Sequence of chain 1.J:
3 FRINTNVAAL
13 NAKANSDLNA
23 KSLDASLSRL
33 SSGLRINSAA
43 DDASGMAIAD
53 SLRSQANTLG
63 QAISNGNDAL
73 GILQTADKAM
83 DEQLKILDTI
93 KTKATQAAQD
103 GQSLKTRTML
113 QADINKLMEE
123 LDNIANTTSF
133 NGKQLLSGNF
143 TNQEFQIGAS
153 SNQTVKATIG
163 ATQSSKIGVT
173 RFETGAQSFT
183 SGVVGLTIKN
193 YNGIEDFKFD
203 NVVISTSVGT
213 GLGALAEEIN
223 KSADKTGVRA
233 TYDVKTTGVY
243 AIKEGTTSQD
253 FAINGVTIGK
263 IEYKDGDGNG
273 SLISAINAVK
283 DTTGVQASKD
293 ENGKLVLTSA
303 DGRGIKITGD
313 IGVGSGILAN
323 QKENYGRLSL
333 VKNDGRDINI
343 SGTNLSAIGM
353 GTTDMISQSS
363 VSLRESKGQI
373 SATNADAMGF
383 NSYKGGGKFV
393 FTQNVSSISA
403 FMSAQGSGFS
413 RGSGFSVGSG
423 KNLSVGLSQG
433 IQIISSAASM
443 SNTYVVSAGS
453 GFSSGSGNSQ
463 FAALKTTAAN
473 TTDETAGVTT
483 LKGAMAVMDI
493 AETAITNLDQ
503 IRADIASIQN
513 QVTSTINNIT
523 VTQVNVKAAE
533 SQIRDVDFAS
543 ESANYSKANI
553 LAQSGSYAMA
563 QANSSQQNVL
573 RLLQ

This small molecule binds to this protein.
Small molecule (SMILES): C[C@H](O)[C@H](N)[C@@H]1O[C@](O)(C(=O)O)C[C@H](O)[C@@H]1N

Binding-site contacts:
Ligand atom O4 contacts residue GLY414 of chain 1.J at 4.2 Å.
Ligand atom O1A contacts residue SER409 of chain 1.J at 2.8 Å (h-bond).
Ligand atom O1B contacts residue ALA406 of chain 1.J at 3.8 Å.
Ligand atom C4 contacts residue SER412 of chain 1.J at 2.8 Å.
Ligand atom C5 contacts residue GLY414 of chain 1.J at 4.4 Å.
Ligand atom O4 contacts residue SER415 of chain 1.J at 4.0 Å.
Ligand atom C6 contacts residue GLY414 of chain 1.J at 4.4 Å.
Ligand atom C4 contacts residue SER415 of chain 1.J at 3.8 Å.
Ligand atom C2 contacts residue SER412 of chain 1.J at 1.4 Å.
Ligand atom C5 contacts residue SER412 of chain 1.J at 3.7 Å.
Ligand atom C2 contacts residue SER409 of chain 1.J at 4.5 Å.
Ligand atom N5 contacts residue SER412 of chain 1.J at 4.4 Å.
Ligand atom C1 contacts residue GLY408 of chain 1.J at 4.2 Å.
Ligand atom O8 contacts residue SER412 of chain 1.J at 3.9 Å.
Ligand atom C1 contacts residue SER409 of chain 1.J at 3.3 Å.
Ligand atom O6 contacts residue SER412 of chain 1.J at 2.8 Å (h-bond).
Ligand atom O1B contacts residue GLY408 of chain 1.J at 3.2 Å (h-bond).
Ligand atom C9 contacts residue GLN407 of chain 1.J at 3.4 Å.
Ligand atom O8 contacts residue GLN407 of chain 1.J at 3.1 Å (h-bond).
Ligand atom C6 contacts residue GLN407 of chain 1.J at 3.6 Å.
Ligand atom O1A contacts residue GLY408 of chain 1.J at 4.4 Å.
Ligand atom C3 contacts residue SER415 of chain 1.J at 4.1 Å.
Ligand atom O6 contacts residue GLN407 of chain 1.J at 2.8 Å (h-bond).
Ligand atom C1 contacts residue GLN407 of chain 1.J at 3.9 Å.
Ligand atom C4 contacts residue GLY414 of chain 1.J at 3.8 Å.
Ligand atom C1 contacts residue SER412 of chain 1.J at 2.3 Å.
Ligand atom C2 contacts residue GLN407 of chain 1.J at 3.9 Å.
Ligand atom C7 contacts residue GLN407 of chain 1.J at 3.3 Å.
Ligand atom C8 contacts residue GLN407 of chain 1.J at 3.5 Å.
Ligand atom O1B contacts residue GLN407 of chain 1.J at 3.3 Å.
Ligand atom C6 contacts residue SER412 of chain 1.J at 3.4 Å.
Ligand atom O1B contacts residue SER409 of chain 1.J at 3.4 Å (h-bond).
Ligand atom O1A contacts residue SER412 of chain 1.J at 2.9 Å (h-bond).
Ligand atom O1B contacts residue SER412 of chain 1.J at 3.1 Å.
Ligand atom C3 contacts residue SER412 of chain 1.J at 1.8 Å.
Ligand atom O4 contacts residue SER412 of chain 1.J at 3.9 Å.